Binding-site contacts:
Ligand atom C34 contacts residue EDO1 of chain 1.H at 3.4 Å.
Ligand atom C19 contacts residue GLY209 of chain 1.A at 3.5 Å.
Ligand atom C20 contacts residue ASP182 of chain 1.A at 3.5 Å.
Ligand atom C19 contacts residue GLY211 of chain 1.A at 3.3 Å.
Ligand atom N23 contacts residue GLY211 of chain 1.A at 3.5 Å (h-bond).
Ligand atom C34 contacts residue GLY211 of chain 1.A at 3.0 Å.
Ligand atom N36 contacts residue LYS185 of chain 1.A at 3.5 Å.
Ligand atom C30 contacts residue HIS27 of chain 1.A at 3.2 Å.
Ligand atom C39 contacts residue ILE141 of chain 1.A at 3.4 Å (hydrophobic).
Ligand atom C34 contacts residue GLY209 of chain 1.A at 3.3 Å.
Ligand atom C29 contacts residue LEU28 of chain 1.A at 3.4 Å (hydrophobic).
Ligand atom O14 contacts residue GLY186 of chain 1.A at 2.8 Å (h-bond).
Ligand atom C15 contacts residue CYS184 of chain 1.A at 3.3 Å (hydrophobic).
Ligand atom C6 contacts residue GLY186 of chain 1.A at 3.4 Å.
Ligand atom C28 contacts residue HIS44 of chain 1.A at 3.5 Å.
Ligand atom CL1 contacts residue VAL220 of chain 1.A at 3.6 Å.
Ligand atom C5 contacts residue LYS185 of chain 1.A at 3.5 Å.
Ligand atom N35 contacts residue EDO1 of chain 1.H at 2.9 Å (h-bond).
Ligand atom N38 contacts residue ILE141 of chain 1.A at 3.5 Å.
Ligand atom O40 contacts residue ILE141 of chain 1.A at 3.5 Å.
Ligand atom C10 contacts residue HIS44 of chain 1.A at 3.6 Å.
Ligand atom N37 contacts residue CYS212 of chain 1.A at 3.2 Å (h-bond).
Ligand atom O14 contacts residue SER188 of chain 1.A at 2.9 Å (h-bond).
Ligand atom O41 contacts residue ARG26 of chain 1.A at 3.5 Å.
Ligand atom N36 contacts residue CYS212 of chain 1.A at 3.1 Å (h-bond).
Ligand atom N37 contacts residue LYS185 of chain 1.A at 3.6 Å (salt-bridge).
Ligand atom C21 contacts residue TRP208 of chain 1.A at 3.5 Å (hydrophobic).
Ligand atom O14 contacts residue ASP187 of chain 1.A at 3.3 Å (salt-bridge).
Ligand atom C9 contacts residue SER188 of chain 1.A at 3.4 Å.
Ligand atom C13 contacts residue SER188 of chain 1.A at 3.4 Å.
Ligand atom O14 contacts residue LYS185 of chain 1.A at 3.5 Å.
Ligand atom CL1 contacts residue TRP208 of chain 1.A at 3.5 Å.
Ligand atom O14 contacts residue CYS184 of chain 1.A at 3.3 Å (h-bond).
Ligand atom O40 contacts residue ARG26 of chain 1.A at 3.6 Å (salt-bridge).
Ligand atom N35 contacts residue GLY211 of chain 1.A at 3.6 Å (h-bond).
Ligand atom N38 contacts residue HIS27 of chain 1.A at 3.0 Å (h-bond).
Ligand atom C39 contacts residue ARG26 of chain 1.A at 3.5 Å.
Ligand atom CL1 contacts residue GLY219 of chain 1.A at 3.6 Å.
Ligand atom N7 contacts residue GLY186 of chain 1.A at 3.1 Å (h-bond).
Ligand atom N4 contacts residue EDO1 of chain 1.E at 2.8 Å (h-bond).

A small-molecule ligand and the protein it binds are described below.
Small molecule (SMILES): COC(=O)Nc1ccc(-c2[nH]c([C@H](Cc3ccccc3)NC(=O)/C=C/c3cc(Cl)ccc3-n3cnnn3)nc2Cl)cc1

Sequence of chain 1.A:
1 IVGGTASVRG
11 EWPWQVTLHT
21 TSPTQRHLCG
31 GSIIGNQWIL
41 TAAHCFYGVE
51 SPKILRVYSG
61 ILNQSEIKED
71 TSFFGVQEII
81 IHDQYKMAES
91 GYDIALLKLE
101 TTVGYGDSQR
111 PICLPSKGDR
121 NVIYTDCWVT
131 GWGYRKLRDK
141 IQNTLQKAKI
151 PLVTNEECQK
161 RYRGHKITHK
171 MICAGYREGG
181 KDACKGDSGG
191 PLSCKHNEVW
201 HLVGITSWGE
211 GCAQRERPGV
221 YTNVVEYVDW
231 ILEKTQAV